This protein binds this small molecule.
Small molecule (SMILES): Nc1nc2c(ncn2[C@@H]2O[C@H](CO[P](=O)(O)C[P](=O)(O)OP(=O)(O)O)[C@@H](O)[C@H]2O)c(=O)[nH]1

Sequence of chain 1.L:
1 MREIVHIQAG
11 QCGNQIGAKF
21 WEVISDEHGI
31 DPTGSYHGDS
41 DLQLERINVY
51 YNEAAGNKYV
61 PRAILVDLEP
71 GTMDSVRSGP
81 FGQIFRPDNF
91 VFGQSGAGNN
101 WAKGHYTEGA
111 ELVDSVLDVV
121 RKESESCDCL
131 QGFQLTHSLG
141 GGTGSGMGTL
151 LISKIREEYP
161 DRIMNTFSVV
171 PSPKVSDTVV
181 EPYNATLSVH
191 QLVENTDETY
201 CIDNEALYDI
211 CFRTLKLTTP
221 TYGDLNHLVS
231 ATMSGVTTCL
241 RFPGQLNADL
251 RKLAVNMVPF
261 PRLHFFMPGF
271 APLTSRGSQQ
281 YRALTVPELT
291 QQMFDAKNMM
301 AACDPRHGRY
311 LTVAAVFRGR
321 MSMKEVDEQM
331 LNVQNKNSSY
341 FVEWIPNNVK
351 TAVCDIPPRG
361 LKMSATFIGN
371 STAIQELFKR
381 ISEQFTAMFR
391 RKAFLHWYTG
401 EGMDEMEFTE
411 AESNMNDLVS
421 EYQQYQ

Binding-site contacts:
Ligand atom O2B contacts residue MG1 of chain 1.JA at 2.1 Å.
Ligand atom N9 contacts residue TYR222 of chain 1.L at 3.7 Å.
Ligand atom O1B contacts residue THR143 of chain 1.L at 3.7 Å.
Ligand atom C6 contacts residue TYR222 of chain 1.L at 3.6 Å (hydrophobic).
Ligand atom C8 contacts residue CYS12 of chain 1.L at 3.7 Å (hydrophobic).
Ligand atom N3 contacts residue CYS12 of chain 1.L at 3.5 Å (h-bond).
Ligand atom O3' contacts residue GLU181 of chain 1.L at 3.5 Å (salt-bridge).
Ligand atom O6 contacts residue GLN15 of chain 1.L at 3.6 Å.
Ligand atom O1B contacts residue GLN11 of chain 1.L at 3.5 Å (h-bond).
Ligand atom C6 contacts residue ASN226 of chain 1.L at 3.4 Å.
Ligand atom C2 contacts residue ASN204 of chain 1.L at 3.4 Å.
Ligand atom N3 contacts residue ASN204 of chain 1.L at 3.0 Å (h-bond).
Ligand atom O3B contacts residue GLY142 of chain 1.L at 3.6 Å.
Ligand atom O1B contacts residue GLY144 of chain 1.L at 3.3 Å (h-bond).
Ligand atom O2G contacts residue MG1 of chain 1.JA at 2.6 Å.
Ligand atom O2B contacts residue GLN11 of chain 1.L at 3.3 Å (h-bond).
Ligand atom N1 contacts residue TYR222 of chain 1.L at 3.6 Å.
Ligand atom O3G contacts residue ASN99 of chain 1.L at 3.1 Å (h-bond).
Ligand atom N7 contacts residue GLN15 of chain 1.L at 3.6 Å.
Ligand atom O1A contacts residue CYS12 of chain 1.L at 3.1 Å (h-bond).
Ligand atom O1A contacts residue GLN11 of chain 1.L at 3.6 Å (h-bond).
Ligand atom O6 contacts residue ASN226 of chain 1.L at 2.9 Å (h-bond).
Ligand atom O1G contacts residue THR143 of chain 1.L at 3.0 Å (h-bond).
Ligand atom C1' contacts residue ASN204 of chain 1.L at 3.7 Å.
Ligand atom C2 contacts residue ASN226 of chain 1.L at 3.7 Å.
Ligand atom C5 contacts residue CYS12 of chain 1.L at 3.6 Å (hydrophobic).
Ligand atom O6 contacts residue TYR222 of chain 1.L at 3.6 Å.
Ligand atom O2' contacts residue TYR222 of chain 1.L at 2.7 Å (h-bond).
Ligand atom N2 contacts residue ASN204 of chain 1.L at 2.7 Å (h-bond).
Ligand atom C4 contacts residue CYS12 of chain 1.L at 3.4 Å (hydrophobic).
Ligand atom O1B contacts residue GLY10 of chain 1.L at 3.3 Å.
Ligand atom PG contacts residue MG1 of chain 1.JA at 3.5 Å.
Ligand atom O3G contacts residue GLY142 of chain 1.L at 3.1 Å (h-bond).
Ligand atom N1 contacts residue ASN226 of chain 1.L at 2.7 Å (h-bond).
Ligand atom O1G contacts residue ALA97 of chain 1.L at 3.4 Å (h-bond).
Ligand atom N7 contacts residue TYR222 of chain 1.L at 3.6 Å.
Ligand atom C2' contacts residue TYR222 of chain 1.L at 3.3 Å (hydrophobic).
Ligand atom PB contacts residue MG1 of chain 1.JA at 3.6 Å.
Ligand atom O3B contacts residue THR143 of chain 1.L at 3.2 Å (h-bond).
Ligand atom O2A contacts residue GLN11 of chain 1.L at 3.5 Å.